Binding-site contacts:
Ligand atom N7 contacts residue VAL31 of chain 1.A at 3.9 Å.
Ligand atom C4 contacts residue ALA93 of chain 1.A at 3.8 Å (hydrophobic).
Ligand atom C2 contacts residue HIS95 of chain 1.A at 3.1 Å.
Ligand atom N6 contacts residue VAL31 of chain 1.A at 4.1 Å.
Ligand atom C8 contacts residue LEU72 of chain 1.A at 3.7 Å (hydrophobic).
Ligand atom N9 contacts residue ALA42 of chain 1.A at 3.3 Å.
Ligand atom N9 contacts residue LEU72 of chain 1.A at 3.9 Å.
Ligand atom C8 contacts residue ALA93 of chain 1.A at 3.0 Å (hydrophobic).
Ligand atom N3 contacts residue PHE94 of chain 1.A at 3.7 Å.
Ligand atom C5 contacts residue LEU155 of chain 1.A at 3.5 Å (hydrophobic).
Ligand atom C5 contacts residue ALA42 of chain 1.A at 4.1 Å (hydrophobic).
Ligand atom N9 contacts residue PHE94 of chain 1.A at 3.5 Å.
Ligand atom C4 contacts residue ALA42 of chain 1.A at 3.9 Å (hydrophobic).
Ligand atom N6 contacts residue ALA24 of chain 1.A at 3.8 Å.
Ligand atom C5 contacts residue VAL31 of chain 1.A at 4.1 Å (hydrophobic).
Ligand atom N7 contacts residue ALA93 of chain 1.A at 4.3 Å.
Ligand atom C4 contacts residue PHE94 of chain 1.A at 4.1 Å (hydrophobic).
Ligand atom C2 contacts residue GLY98 of chain 1.A at 4.1 Å.
Ligand atom N7 contacts residue LEU155 of chain 1.A at 3.5 Å.
Ligand atom N7 contacts residue THR92 of chain 1.A at 4.3 Å.
Ligand atom C8 contacts residue ALA42 of chain 1.A at 3.2 Å (hydrophobic).
Ligand atom N9 contacts residue ALA93 of chain 1.A at 2.5 Å (h-bond).
Ligand atom C2 contacts residue PHE94 of chain 1.A at 4.0 Å (hydrophobic).
Ligand atom N3 contacts residue LEU155 of chain 1.A at 4.2 Å.
Ligand atom N1 contacts residue HIS95 of chain 1.A at 4.2 Å.
Ligand atom C8 contacts residue LEU155 of chain 1.A at 3.6 Å (hydrophobic).
Ligand atom N9 contacts residue LEU155 of chain 1.A at 3.7 Å.
Ligand atom C6 contacts residue VAL31 of chain 1.A at 4.2 Å (hydrophobic).
Ligand atom C4 contacts residue HIS95 of chain 1.A at 3.7 Å.
Ligand atom C4 contacts residue LEU155 of chain 1.A at 3.6 Å (hydrophobic).
Ligand atom N7 contacts residue ALA42 of chain 1.A at 3.7 Å.
Ligand atom C6 contacts residue LEU155 of chain 1.A at 3.7 Å (hydrophobic).
Ligand atom N1 contacts residue LEU155 of chain 1.A at 3.9 Å.
Ligand atom C8 contacts residue THR92 of chain 1.A at 3.3 Å.
Ligand atom N3 contacts residue HIS95 of chain 1.A at 3.0 Å (h-bond).
Ligand atom N9 contacts residue HIS95 of chain 1.A at 3.7 Å.
Ligand atom N9 contacts residue THR92 of chain 1.A at 4.0 Å.
Ligand atom C2 contacts residue LEU155 of chain 1.A at 4.3 Å (hydrophobic).
Ligand atom N6 contacts residue LEU155 of chain 1.A at 3.8 Å.
Ligand atom N1 contacts residue GLY98 of chain 1.A at 4.3 Å.

Sequence of chain 1.A:
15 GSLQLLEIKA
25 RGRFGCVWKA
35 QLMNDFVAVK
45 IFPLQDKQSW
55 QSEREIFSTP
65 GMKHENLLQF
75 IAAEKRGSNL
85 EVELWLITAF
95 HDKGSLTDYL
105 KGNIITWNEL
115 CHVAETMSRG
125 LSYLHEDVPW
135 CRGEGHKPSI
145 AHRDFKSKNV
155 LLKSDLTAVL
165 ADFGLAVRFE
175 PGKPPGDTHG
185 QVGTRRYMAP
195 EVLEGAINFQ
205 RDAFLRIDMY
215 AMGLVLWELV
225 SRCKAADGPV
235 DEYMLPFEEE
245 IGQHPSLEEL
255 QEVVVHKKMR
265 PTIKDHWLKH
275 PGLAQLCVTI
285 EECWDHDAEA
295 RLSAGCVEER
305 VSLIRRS

The small molecule below binds the protein below.
Small molecule (SMILES): Nc1ncnc2[nH]cnc12